Binding-site contacts:
Ligand atom C1 contacts residue ARG98 of chain 36.A at 3.2 Å.
Ligand atom N1 contacts residue ARG98 of chain 36.A at 4.3 Å.
Ligand atom O3S contacts residue THR226 of chain 36.A at 4.0 Å.
Ligand atom C15 contacts residue ARG224 of chain 36.A at 3.3 Å.
Ligand atom O1S contacts residue THR226 of chain 36.A at 4.3 Å.
Ligand atom C2 contacts residue ARG224 of chain 36.A at 3.8 Å.
Ligand atom O1S contacts residue ARG98 of chain 36.A at 3.6 Å.
Ligand atom C1 contacts residue ARG224 of chain 36.A at 3.8 Å.
Ligand atom O1S contacts residue ASP228 of chain 36.A at 3.6 Å.
Ligand atom C16 contacts residue ARG224 of chain 36.A at 4.0 Å.
Ligand atom C2 contacts residue ARG98 of chain 36.A at 3.4 Å.
Ligand atom C14 contacts residue ARG224 of chain 36.A at 4.5 Å.
Ligand atom C16 contacts residue TRP117 of chain 36.A at 3.7 Å (hydrophobic).
Ligand atom S1 contacts residue ARG98 of chain 36.A at 4.4 Å.
Ligand atom C3 contacts residue ARG224 of chain 36.A at 3.5 Å.
Ligand atom C15 contacts residue TRP117 of chain 36.A at 4.2 Å (hydrophobic).
Ligand atom N1 contacts residue TRP117 of chain 36.A at 4.1 Å.
Ligand atom C13 contacts residue ARG224 of chain 36.A at 4.2 Å.
Ligand atom N1 contacts residue ARG224 of chain 36.A at 4.2 Å.
Ligand atom C3 contacts residue TRP117 of chain 36.A at 3.5 Å (hydrophobic).
Ligand atom C3 contacts residue ARG98 of chain 36.A at 3.2 Å.

This protein binds this small molecule.
Small molecule (SMILES): CCCCCCCCCCCC[N+](C)(C)CCCS(=O)(=O)O

Sequence of chain 36.A:
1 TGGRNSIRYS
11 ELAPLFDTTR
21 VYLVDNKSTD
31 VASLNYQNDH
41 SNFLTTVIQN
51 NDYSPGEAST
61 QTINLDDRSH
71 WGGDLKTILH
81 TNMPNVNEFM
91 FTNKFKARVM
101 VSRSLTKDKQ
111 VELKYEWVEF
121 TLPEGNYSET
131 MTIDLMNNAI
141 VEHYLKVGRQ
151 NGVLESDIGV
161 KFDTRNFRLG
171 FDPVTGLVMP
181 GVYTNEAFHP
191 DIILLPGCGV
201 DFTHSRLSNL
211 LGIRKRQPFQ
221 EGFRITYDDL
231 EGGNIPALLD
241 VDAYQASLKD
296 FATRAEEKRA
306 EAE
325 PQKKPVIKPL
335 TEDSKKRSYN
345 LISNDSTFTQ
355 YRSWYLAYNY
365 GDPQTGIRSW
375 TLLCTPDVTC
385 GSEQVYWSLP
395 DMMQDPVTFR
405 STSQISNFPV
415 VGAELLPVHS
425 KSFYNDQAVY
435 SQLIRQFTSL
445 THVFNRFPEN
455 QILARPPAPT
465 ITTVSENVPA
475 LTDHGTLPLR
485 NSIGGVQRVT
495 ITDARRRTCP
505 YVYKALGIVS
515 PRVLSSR